Sequence of chain 1.K:
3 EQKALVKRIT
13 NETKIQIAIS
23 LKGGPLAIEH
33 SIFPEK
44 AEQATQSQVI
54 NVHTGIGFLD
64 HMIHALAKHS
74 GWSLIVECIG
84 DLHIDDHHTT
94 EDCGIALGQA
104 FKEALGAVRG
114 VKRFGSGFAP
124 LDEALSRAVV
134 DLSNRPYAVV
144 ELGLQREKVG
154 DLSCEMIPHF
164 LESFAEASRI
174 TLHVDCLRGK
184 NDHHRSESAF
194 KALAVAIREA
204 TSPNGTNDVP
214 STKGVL

Sequence of chain 1.W:
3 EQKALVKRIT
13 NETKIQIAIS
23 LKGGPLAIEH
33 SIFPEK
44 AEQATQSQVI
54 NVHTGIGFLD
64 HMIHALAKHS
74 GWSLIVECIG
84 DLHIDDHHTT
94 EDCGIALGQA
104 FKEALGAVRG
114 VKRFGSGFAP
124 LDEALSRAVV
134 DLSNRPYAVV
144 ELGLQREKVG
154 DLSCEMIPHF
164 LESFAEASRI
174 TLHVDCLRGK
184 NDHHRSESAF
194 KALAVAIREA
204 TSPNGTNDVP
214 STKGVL

Sequence of chain 1.O:
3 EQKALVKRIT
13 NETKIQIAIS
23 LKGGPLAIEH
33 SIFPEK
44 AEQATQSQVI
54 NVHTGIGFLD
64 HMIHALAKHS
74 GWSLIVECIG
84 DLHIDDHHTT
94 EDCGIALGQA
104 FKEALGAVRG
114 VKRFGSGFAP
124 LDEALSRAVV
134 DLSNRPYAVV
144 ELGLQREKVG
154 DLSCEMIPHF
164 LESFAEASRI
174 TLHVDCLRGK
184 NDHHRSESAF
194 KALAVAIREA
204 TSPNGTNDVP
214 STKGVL

Binding-site contacts:
Ligand atom O12 contacts residue ARG116 of chain 1.W at 3.6 Å.
Ligand atom O11 contacts residue SER214 of chain 1.W at 3.3 Å (h-bond).
Ligand atom N2 contacts residue HIS91 of chain 1.K at 3.7 Å.
Ligand atom O10 contacts residue ARG116 of chain 1.W at 3.2 Å (salt-bridge).
Ligand atom O10 contacts residue THR215 of chain 1.W at 3.7 Å.
Ligand atom C6 contacts residue HIS91 of chain 1.K at 3.8 Å.
Ligand atom O10 contacts residue LYS194 of chain 1.O at 3.6 Å.
Ligand atom C5 contacts residue MN1 of chain 1.YB at 3.6 Å.
Ligand atom C7 contacts residue GLU190 of chain 1.O at 3.3 Å.
Ligand atom N1 contacts residue GLU190 of chain 1.O at 3.2 Å (salt-bridge).
Ligand atom N2 contacts residue MN1 of chain 1.YB at 3.8 Å.
Ligand atom N4 contacts residue MN1 of chain 1.XB at 2.5 Å.
Ligand atom O13 contacts residue GLU190 of chain 1.O at 2.7 Å (salt-bridge).
Ligand atom N4 contacts residue GLU94 of chain 1.K at 2.7 Å (salt-bridge).
Ligand atom P9 contacts residue LYS194 of chain 1.O at 3.8 Å.
Ligand atom C5 contacts residue HIS90 of chain 1.K at 3.3 Å.
Ligand atom C8 contacts residue GLU14 of chain 1.K at 3.7 Å.
Ligand atom C5 contacts residue GLU190 of chain 1.O at 3.8 Å.
Ligand atom N4 contacts residue HIS187 of chain 1.O at 3.0 Å (h-bond).
Ligand atom O13 contacts residue MN1 of chain 1.YB at 1.9 Å.
Ligand atom C5 contacts residue HIS186 of chain 1.O at 3.3 Å.
Ligand atom C5 contacts residue HIS187 of chain 1.O at 3.4 Å.
Ligand atom N1 contacts residue MN1 of chain 1.YB at 2.7 Å.
Ligand atom O10 contacts residue SER214 of chain 1.W at 3.0 Å (h-bond).
Ligand atom C3 contacts residue MN1 of chain 1.XB at 3.4 Å.
Ligand atom C3 contacts residue GLU94 of chain 1.K at 2.9 Å.
Ligand atom N1 contacts residue HIS91 of chain 1.K at 3.1 Å (h-bond).
Ligand atom N1 contacts residue HIS186 of chain 1.O at 3.5 Å (h-bond).
Ligand atom C8 contacts residue GLU190 of chain 1.O at 3.7 Å.
Ligand atom C5 contacts residue MN1 of chain 1.XB at 3.5 Å.
Ligand atom C7 contacts residue MN1 of chain 1.YB at 3.3 Å.
Ligand atom O12 contacts residue LEU124 of chain 1.O at 3.7 Å.
Ligand atom O13 contacts residue HIS64 of chain 1.O at 3.1 Å (h-bond).
Ligand atom O12 contacts residue LYS194 of chain 1.O at 2.9 Å (salt-bridge).
Ligand atom C5 contacts residue GLU94 of chain 1.K at 3.8 Å.
Ligand atom O12 contacts residue ARG138 of chain 1.W at 3.6 Å (salt-bridge).
Ligand atom O13 contacts residue HIS91 of chain 1.K at 2.8 Å (h-bond).
Ligand atom N4 contacts residue HIS90 of chain 1.K at 3.2 Å (h-bond).
Ligand atom P9 contacts residue SER214 of chain 1.W at 3.7 Å.
Ligand atom O11 contacts residue LYS216 of chain 1.W at 2.4 Å (salt-bridge).

This small molecule binds to this protein.
Small molecule (SMILES): O=P(O)(O)C[C@H](O)Cn1cncn1